Sequence of chain 48.A:
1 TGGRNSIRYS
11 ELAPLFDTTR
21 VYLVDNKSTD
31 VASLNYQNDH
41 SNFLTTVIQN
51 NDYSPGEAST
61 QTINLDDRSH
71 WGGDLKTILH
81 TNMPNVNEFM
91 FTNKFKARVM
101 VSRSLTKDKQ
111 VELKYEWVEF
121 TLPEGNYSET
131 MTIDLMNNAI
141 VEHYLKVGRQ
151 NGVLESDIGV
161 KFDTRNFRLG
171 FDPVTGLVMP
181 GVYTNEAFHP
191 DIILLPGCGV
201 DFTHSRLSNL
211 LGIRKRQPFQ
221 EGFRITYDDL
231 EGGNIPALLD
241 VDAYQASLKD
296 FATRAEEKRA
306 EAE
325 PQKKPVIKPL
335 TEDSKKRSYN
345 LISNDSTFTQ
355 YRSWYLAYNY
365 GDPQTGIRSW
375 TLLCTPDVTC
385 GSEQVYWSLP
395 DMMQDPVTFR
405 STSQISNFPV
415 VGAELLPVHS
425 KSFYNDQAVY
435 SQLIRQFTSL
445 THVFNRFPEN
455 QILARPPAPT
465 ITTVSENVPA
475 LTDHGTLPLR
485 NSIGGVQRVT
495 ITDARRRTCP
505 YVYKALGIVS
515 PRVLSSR

The protein below binds the small molecule below.
Small molecule (SMILES): CCCCCCCCCCCC[N+](C)(C)CCCS(=O)(=O)O

Binding-site contacts:
Ligand atom O1S contacts residue TRP374 of chain 48.A at 4.0 Å.
Ligand atom O1S contacts residue PHE223 of chain 48.A at 3.2 Å.
Ligand atom O3S contacts residue ARG224 of chain 48.A at 3.8 Å.
Ligand atom O1S contacts residue LYS215 of chain 48.A at 3.9 Å.
Ligand atom S1 contacts residue TRP374 of chain 48.A at 4.4 Å.
Ligand atom C1 contacts residue ARG224 of chain 48.A at 4.1 Å.
Ligand atom S1 contacts residue LYS215 of chain 48.A at 4.1 Å.
Ligand atom C3 contacts residue TRP374 of chain 48.A at 4.0 Å (hydrophobic).
Ligand atom O2S contacts residue LYS215 of chain 48.A at 3.1 Å (salt-bridge).
Ligand atom O1S contacts residue GLY222 of chain 48.A at 3.0 Å (h-bond).
Ligand atom O2S contacts residue GLY222 of chain 48.A at 3.4 Å (h-bond).
Ligand atom N1 contacts residue TRP374 of chain 48.A at 3.5 Å.
Ligand atom C2 contacts residue TRP374 of chain 48.A at 4.0 Å (hydrophobic).
Ligand atom C1 contacts residue TRP374 of chain 48.A at 3.3 Å (hydrophobic).
Ligand atom S1 contacts residue ARG224 of chain 48.A at 4.0 Å.
Ligand atom S1 contacts residue GLY222 of chain 48.A at 3.8 Å.
Ligand atom O1S contacts residue ARG224 of chain 48.A at 2.9 Å (salt-bridge).
Ligand atom C2 contacts residue ARG224 of chain 48.A at 4.0 Å.
Ligand atom C3 contacts residue ASP229 of chain 48.A at 4.4 Å.